The protein below binds the small molecule below.
Small molecule (SMILES): Ic1cn[nH]c1

Sequence of chain 1.A:
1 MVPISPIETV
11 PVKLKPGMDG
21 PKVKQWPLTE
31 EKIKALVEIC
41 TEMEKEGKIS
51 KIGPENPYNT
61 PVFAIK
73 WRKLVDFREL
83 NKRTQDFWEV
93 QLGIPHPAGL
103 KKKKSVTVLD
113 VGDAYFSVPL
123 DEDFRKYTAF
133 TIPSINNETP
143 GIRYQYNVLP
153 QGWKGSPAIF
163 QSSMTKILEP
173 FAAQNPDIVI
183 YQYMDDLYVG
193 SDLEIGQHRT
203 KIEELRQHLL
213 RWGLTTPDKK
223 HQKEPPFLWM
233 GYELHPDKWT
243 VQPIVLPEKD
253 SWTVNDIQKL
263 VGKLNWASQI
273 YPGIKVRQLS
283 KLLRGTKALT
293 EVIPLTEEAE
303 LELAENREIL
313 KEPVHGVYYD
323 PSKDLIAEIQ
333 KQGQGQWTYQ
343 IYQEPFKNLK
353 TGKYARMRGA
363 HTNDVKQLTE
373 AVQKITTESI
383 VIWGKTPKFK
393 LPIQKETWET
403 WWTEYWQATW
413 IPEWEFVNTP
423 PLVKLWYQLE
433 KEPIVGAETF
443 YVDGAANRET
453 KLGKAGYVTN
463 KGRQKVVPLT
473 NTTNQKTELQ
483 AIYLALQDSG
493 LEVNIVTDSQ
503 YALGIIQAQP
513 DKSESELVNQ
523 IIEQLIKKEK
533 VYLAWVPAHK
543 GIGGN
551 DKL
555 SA

Binding-site contacts:
Ligand atom I4 contacts residue VAL23 of chain 1.A at 3.9 Å.
Ligand atom N1 contacts residue ARG145 of chain 1.A at 3.9 Å.
Ligand atom I4 contacts residue LYS22 of chain 1.A at 4.0 Å.
Ligand atom I4 contacts residue LYS24 of chain 1.A at 4.1 Å.
Ligand atom C3 contacts residue PRO57 of chain 1.A at 3.3 Å (hydrophobic).
Ligand atom N2 contacts residue TYR58 of chain 1.A at 4.3 Å.
Ligand atom I4 contacts residue ASN59 of chain 1.A at 4.4 Å.
Ligand atom N2 contacts residue PRO57 of chain 1.A at 3.7 Å.
Ligand atom N2 contacts residue ASN56 of chain 1.A at 4.4 Å.
Ligand atom N2 contacts residue ARG145 of chain 1.A at 4.4 Å.
Ligand atom N1 contacts residue ASN59 of chain 1.A at 4.1 Å.
Ligand atom C4 contacts residue PRO57 of chain 1.A at 4.4 Å (hydrophobic).
Ligand atom C4 contacts residue ASN59 of chain 1.A at 3.8 Å.
Ligand atom C3 contacts residue ASN59 of chain 1.A at 4.4 Å.
Ligand atom C5 contacts residue ASN59 of chain 1.A at 3.6 Å.